Binding-site contacts:
Ligand atom C2 contacts residue GLY281 of chain 1.B at 3.9 Å.
Ligand atom C1 contacts residue SER282 of chain 1.B at 4.1 Å.
Ligand atom C3 contacts residue ASN3 of chain 1.B at 4.4 Å.
Ligand atom O6 contacts residue ASP283 of chain 1.B at 3.6 Å (salt-bridge).
Ligand atom O6 contacts residue SER282 of chain 1.B at 3.4 Å.
Ligand atom O5 contacts residue GLY281 of chain 1.B at 4.1 Å.
Ligand atom O5 contacts residue SER282 of chain 1.B at 3.5 Å.
Ligand atom C6 contacts residue ASP283 of chain 1.B at 3.9 Å.
Ligand atom N2 contacts residue GLY281 of chain 1.B at 4.3 Å.
Ligand atom C1 contacts residue ASN3 of chain 1.B at 2.0 Å.
Ligand atom O5 contacts residue ASN3 of chain 1.B at 2.7 Å (h-bond).
Ligand atom C7 contacts residue GLY281 of chain 1.B at 4.1 Å.
Ligand atom C7 contacts residue ASN3 of chain 1.B at 4.0 Å.
Ligand atom N2 contacts residue ASN3 of chain 1.B at 3.5 Å (h-bond).
Ligand atom C8 contacts residue GLY281 of chain 1.B at 3.2 Å.
Ligand atom C2 contacts residue ASN3 of chain 1.B at 3.1 Å.
Ligand atom C5 contacts residue ASN3 of chain 1.B at 4.0 Å.
Ligand atom C1 contacts residue GLY281 of chain 1.B at 3.8 Å.
Ligand atom C6 contacts residue SER282 of chain 1.B at 4.5 Å.
Ligand atom C8 contacts residue ASN3 of chain 1.B at 3.5 Å.
Ligand atom C8 contacts residue MET2 of chain 1.B at 4.1 Å (hydrophobic).
Ligand atom C1 contacts residue ASP283 of chain 1.B at 4.4 Å.
Ligand atom C5 contacts residue ASP283 of chain 1.B at 4.3 Å.
Ligand atom O5 contacts residue ASP283 of chain 1.B at 3.4 Å (salt-bridge).

A small-molecule ligand and the protein it binds are described below.
Small molecule (SMILES): CC(=O)N[C@H]1CO[C@H](CO)[C@@H](O[C@]2(O)O[C@H](CO)[C@@H](O)[C@H](O)[C@H]2NC(C)=O)[C@@H]1O

Sequence of chain 1.B:
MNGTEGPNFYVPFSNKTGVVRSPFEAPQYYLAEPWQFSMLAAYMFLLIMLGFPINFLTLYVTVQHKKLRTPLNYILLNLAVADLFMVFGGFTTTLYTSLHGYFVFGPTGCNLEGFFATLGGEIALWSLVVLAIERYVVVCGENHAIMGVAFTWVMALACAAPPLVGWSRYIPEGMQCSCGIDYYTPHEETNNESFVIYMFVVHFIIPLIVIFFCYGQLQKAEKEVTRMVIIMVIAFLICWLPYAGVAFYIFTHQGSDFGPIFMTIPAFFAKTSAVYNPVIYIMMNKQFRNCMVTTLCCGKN